The protein below binds the small molecule below.
Small molecule (SMILES): CC(C)[C@H](N)C(=O)O

Binding-site contacts:
Ligand atom CA contacts residue LYS1 of chain 1.H at 2.5 Å.
Ligand atom CG2 contacts residue VAL139 of chain 1.A at 4.3 Å (hydrophobic).
Ligand atom N contacts residue PO41 of chain 1.I at 2.4 Å (h-bond).
Ligand atom CG1 contacts residue GLU143 of chain 1.A at 4.4 Å.
Ligand atom CA contacts residue ASN112 of chain 1.A at 3.9 Å.
Ligand atom C contacts residue PO41 of chain 1.I at 3.8 Å.
Ligand atom CB contacts residue GLU143 of chain 1.A at 3.2 Å.
Ligand atom O contacts residue ARG203 of chain 1.A at 2.6 Å (salt-bridge).
Ligand atom CA contacts residue ALA113 of chain 1.A at 4.2 Å (hydrophobic).
Ligand atom CG2 contacts residue ARG203 of chain 1.A at 3.6 Å.
Ligand atom N contacts residue GLU143 of chain 1.A at 2.9 Å (salt-bridge).
Ligand atom C contacts residue ASN112 of chain 1.A at 4.2 Å.
Ligand atom N contacts residue ALA113 of chain 1.A at 2.9 Å (h-bond).
Ligand atom C contacts residue LYS1 of chain 1.H at 1.3 Å.
Ligand atom CG1 contacts residue LEU202 of chain 1.A at 3.9 Å (hydrophobic).
Ligand atom O contacts residue HIS231 of chain 1.A at 3.6 Å.
Ligand atom C contacts residue HIS231 of chain 1.A at 4.1 Å.
Ligand atom CB contacts residue ASN112 of chain 1.A at 4.3 Å.
Ligand atom O contacts residue LYS1 of chain 1.H at 2.3 Å (salt-bridge).
Ligand atom C contacts residue ARG203 of chain 1.A at 3.8 Å.
Ligand atom N contacts residue ASN112 of chain 1.A at 2.9 Å (h-bond).
Ligand atom CG2 contacts residue LYS1 of chain 1.H at 4.3 Å.
Ligand atom CG1 contacts residue ASN112 of chain 1.A at 3.8 Å.
Ligand atom CG1 contacts residue LYS1 of chain 1.H at 3.4 Å.
Ligand atom CA contacts residue PO41 of chain 1.I at 3.4 Å.
Ligand atom CB contacts residue LYS1 of chain 1.H at 3.4 Å.
Ligand atom CG2 contacts residue GLU143 of chain 1.A at 4.0 Å.
Ligand atom CG2 contacts residue HIS142 of chain 1.A at 4.2 Å.
Ligand atom CA contacts residue GLU143 of chain 1.A at 3.2 Å.
Ligand atom O contacts residue PO41 of chain 1.I at 4.1 Å.
Ligand atom CA contacts residue HIS142 of chain 1.A at 4.3 Å.
Ligand atom N contacts residue LYS1 of chain 1.H at 2.8 Å (salt-bridge).
Ligand atom CG1 contacts residue LEU133 of chain 1.A at 4.2 Å (hydrophobic).
Ligand atom CG2 contacts residue ILE188 of chain 1.A at 4.2 Å (hydrophobic).

Sequence of chain 1.A:
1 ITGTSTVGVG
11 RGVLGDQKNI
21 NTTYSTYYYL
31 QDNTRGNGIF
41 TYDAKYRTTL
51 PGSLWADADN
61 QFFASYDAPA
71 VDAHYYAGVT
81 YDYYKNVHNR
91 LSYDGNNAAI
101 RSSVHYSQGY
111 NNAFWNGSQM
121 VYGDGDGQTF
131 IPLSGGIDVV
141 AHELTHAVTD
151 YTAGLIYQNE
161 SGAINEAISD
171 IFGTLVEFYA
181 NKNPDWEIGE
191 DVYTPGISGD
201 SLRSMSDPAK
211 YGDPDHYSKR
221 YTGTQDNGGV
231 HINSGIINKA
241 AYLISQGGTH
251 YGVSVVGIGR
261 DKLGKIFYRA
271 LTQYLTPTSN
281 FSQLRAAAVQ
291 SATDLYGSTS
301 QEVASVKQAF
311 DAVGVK